Binding-site contacts:
Ligand atom C8 contacts residue LEU259 of chain 1.C at 4.2 Å (hydrophobic).
Ligand atom C8 contacts residue VAL188 of chain 1.C at 3.8 Å (hydrophobic).
Ligand atom C3 contacts residue ASN230 of chain 1.C at 3.7 Å.
Ligand atom O6 contacts residue VAL188 of chain 1.C at 3.6 Å.
Ligand atom N2 contacts residue THR232 of chain 1.C at 4.3 Å.
Ligand atom C6 contacts residue VAL188 of chain 1.C at 4.5 Å (hydrophobic).
Ligand atom O5 contacts residue ARG168 of chain 1.C at 4.1 Å.
Ligand atom C1 contacts residue ARG168 of chain 1.C at 4.0 Å.
Ligand atom C1 contacts residue ILE229 of chain 1.C at 4.2 Å (hydrophobic).
Ligand atom C7 contacts residue ASN230 of chain 1.C at 3.7 Å.
Ligand atom C5 contacts residue ILE229 of chain 1.C at 4.3 Å (hydrophobic).
Ligand atom C5 contacts residue ASN230 of chain 1.C at 3.6 Å.
Ligand atom O6 contacts residue ILE229 of chain 1.C at 3.4 Å.
Ligand atom C4 contacts residue ASN230 of chain 1.C at 4.1 Å.
Ligand atom C6 contacts residue ILE229 of chain 1.C at 4.0 Å (hydrophobic).
Ligand atom O5 contacts residue ASN230 of chain 1.C at 2.3 Å (h-bond).
Ligand atom C1 contacts residue ASN230 of chain 1.C at 1.4 Å.
Ligand atom N2 contacts residue ASN230 of chain 1.C at 2.8 Å (h-bond).
Ligand atom O5 contacts residue ILE229 of chain 1.C at 3.4 Å.
Ligand atom C8 contacts residue THR261 of chain 1.C at 3.9 Å.
Ligand atom O6 contacts residue ARG168 of chain 1.C at 4.3 Å.
Ligand atom C2 contacts residue ASN230 of chain 1.C at 2.3 Å.
Ligand atom C8 contacts residue THR232 of chain 1.C at 4.0 Å.
Ligand atom C5 contacts residue ARG168 of chain 1.C at 3.8 Å.
Ligand atom O7 contacts residue ASN230 of chain 1.C at 4.1 Å.

A protein and the small-molecule ligand that binds it are described below.
Small molecule (SMILES): CC(=O)N[C@H]1[C@H](O[C@H]2[C@H](O)[C@@H](NC(C)=O)CO[C@@H]2CO)O[C@H](CO)[C@@H](O)[C@@H]1O

Sequence of chain 1.C:
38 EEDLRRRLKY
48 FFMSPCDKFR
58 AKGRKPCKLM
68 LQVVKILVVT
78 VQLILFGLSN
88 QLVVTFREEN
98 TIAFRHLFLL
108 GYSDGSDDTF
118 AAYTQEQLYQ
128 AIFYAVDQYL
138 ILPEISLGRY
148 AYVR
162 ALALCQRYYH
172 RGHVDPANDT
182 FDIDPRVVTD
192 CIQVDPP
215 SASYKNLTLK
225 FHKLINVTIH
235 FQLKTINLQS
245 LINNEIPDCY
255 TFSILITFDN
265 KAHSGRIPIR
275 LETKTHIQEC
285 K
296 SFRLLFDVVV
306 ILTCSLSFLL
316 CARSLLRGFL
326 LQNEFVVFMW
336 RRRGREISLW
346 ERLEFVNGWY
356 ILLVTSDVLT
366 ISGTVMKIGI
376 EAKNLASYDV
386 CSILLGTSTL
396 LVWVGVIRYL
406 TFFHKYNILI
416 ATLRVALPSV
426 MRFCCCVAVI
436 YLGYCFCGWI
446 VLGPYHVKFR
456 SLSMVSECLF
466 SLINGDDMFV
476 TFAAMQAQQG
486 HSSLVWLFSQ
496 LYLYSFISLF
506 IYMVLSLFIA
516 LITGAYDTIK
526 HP